Binding-site contacts:
Ligand atom N4 contacts residue LYS379 of chain 8.A at 3.0 Å (salt-bridge).
Ligand atom O3' contacts residue ARG184 of chain 13.A at 3.1 Å (salt-bridge).
Ligand atom N7 contacts residue ARG170 of chain 10.A at 3.8 Å.
Ligand atom N2 contacts residue ILE172 of chain 10.A at 3.6 Å.
Ligand atom C5' contacts residue ARG251 of chain 13.A at 3.8 Å.
Ligand atom N2 contacts residue PRO171 of chain 10.A at 2.9 Å (h-bond).
Ligand atom C5 contacts residue ARG170 of chain 10.A at 3.1 Å.
Ligand atom C4 contacts residue ILE172 of chain 10.A at 3.5 Å (hydrophobic).
Ligand atom N4 contacts residue ASN380 of chain 8.A at 3.1 Å (h-bond).
Ligand atom C6 contacts residue LYS186 of chain 13.A at 3.7 Å.
Ligand atom C2 contacts residue DC1 of chain 8.C at 3.5 Å.
Ligand atom C6 contacts residue DC1 of chain 8.C at 3.5 Å.
Ligand atom N4 contacts residue LYS186 of chain 13.A at 3.9 Å.
Ligand atom O4' contacts residue ASP535 of chain 13.A at 3.7 Å.
Ligand atom O6 contacts residue ARG170 of chain 10.A at 0.9 Å (salt-bridge).
Ligand atom N2 contacts residue DC1 of chain 8.C at 2.8 Å (h-bond).
Ligand atom O2 contacts residue LYS185 of chain 13.A at 3.7 Å.
Ligand atom N4 contacts residue ILE172 of chain 10.A at 3.7 Å.
Ligand atom C2 contacts residue ILE172 of chain 10.A at 3.8 Å (hydrophobic).
Ligand atom O5' contacts residue ARG184 of chain 13.A at 2.3 Å (salt-bridge).
Ligand atom C2 contacts residue ARG170 of chain 10.A at 3.9 Å.
Ligand atom OP1 contacts residue ARG251 of chain 13.A at 3.4 Å (salt-bridge).
Ligand atom N1 contacts residue PRO171 of chain 10.A at 3.8 Å.
Ligand atom P contacts residue ARG184 of chain 13.A at 2.8 Å.
Ligand atom C2 contacts residue PRO171 of chain 10.A at 3.6 Å (hydrophobic).
Ligand atom N1 contacts residue ARG170 of chain 10.A at 2.5 Å (salt-bridge).
Ligand atom C4' contacts residue ARG251 of chain 13.A at 3.8 Å.
Ligand atom C5' contacts residue ARG184 of chain 13.A at 3.4 Å.
Ligand atom C4 contacts residue LYS186 of chain 13.A at 3.6 Å.
Ligand atom C5 contacts residue LYS186 of chain 13.A at 3.6 Å.
Ligand atom O6 contacts residue DC1 of chain 8.C at 2.9 Å (h-bond).
Ligand atom N4 contacts residue LEU169 of chain 10.A at 3.9 Å.
Ligand atom OP1 contacts residue ARG184 of chain 13.A at 2.5 Å (salt-bridge).
Ligand atom O2 contacts residue ARG184 of chain 13.A at 3.7 Å.
Ligand atom C6 contacts residue ARG170 of chain 10.A at 1.9 Å.
Ligand atom N3 contacts residue LYS186 of chain 13.A at 3.5 Å.
Ligand atom N3 contacts residue ILE172 of chain 10.A at 3.5 Å.
Ligand atom N1 contacts residue DC1 of chain 8.C at 2.9 Å (h-bond).
Ligand atom C4 contacts residue LYS379 of chain 8.A at 3.9 Å.
Ligand atom C4' contacts residue ARG184 of chain 13.A at 3.4 Å.

Sequence of chain 13.A:
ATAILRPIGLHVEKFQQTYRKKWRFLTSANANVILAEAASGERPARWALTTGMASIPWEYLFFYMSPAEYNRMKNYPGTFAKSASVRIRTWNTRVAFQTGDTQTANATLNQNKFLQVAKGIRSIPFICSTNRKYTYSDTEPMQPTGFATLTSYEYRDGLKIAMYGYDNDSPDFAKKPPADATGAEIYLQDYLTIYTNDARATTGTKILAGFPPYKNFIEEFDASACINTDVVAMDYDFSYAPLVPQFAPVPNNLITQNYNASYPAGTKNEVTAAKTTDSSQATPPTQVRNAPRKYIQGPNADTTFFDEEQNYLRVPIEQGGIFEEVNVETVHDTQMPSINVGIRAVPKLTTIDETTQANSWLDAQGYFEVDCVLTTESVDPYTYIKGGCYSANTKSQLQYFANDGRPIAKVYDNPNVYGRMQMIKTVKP

Sequence of chain 8.A:
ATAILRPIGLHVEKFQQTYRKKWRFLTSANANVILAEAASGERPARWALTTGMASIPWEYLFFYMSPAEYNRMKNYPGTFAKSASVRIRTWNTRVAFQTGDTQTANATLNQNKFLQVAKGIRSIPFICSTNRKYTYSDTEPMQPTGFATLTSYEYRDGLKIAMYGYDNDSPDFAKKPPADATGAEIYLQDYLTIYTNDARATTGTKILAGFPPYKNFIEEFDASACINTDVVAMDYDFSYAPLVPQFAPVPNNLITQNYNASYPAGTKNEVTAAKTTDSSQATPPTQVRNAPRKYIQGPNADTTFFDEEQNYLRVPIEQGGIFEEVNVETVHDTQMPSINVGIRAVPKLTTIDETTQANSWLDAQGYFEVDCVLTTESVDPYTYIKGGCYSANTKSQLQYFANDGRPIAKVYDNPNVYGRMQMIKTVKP

This protein binds this small molecule.
Small molecule (SMILES): Nc1ccn([C@H]2C[C@H](O[P](=O)(O)OC[C@H]3O[C@@H](n4cnc5c(=O)nc(N)[nH]c54)C[C@@H]3O)[C@@H](COP(=O)=O)O2)c(=O)n1

Sequence of chain 10.A:
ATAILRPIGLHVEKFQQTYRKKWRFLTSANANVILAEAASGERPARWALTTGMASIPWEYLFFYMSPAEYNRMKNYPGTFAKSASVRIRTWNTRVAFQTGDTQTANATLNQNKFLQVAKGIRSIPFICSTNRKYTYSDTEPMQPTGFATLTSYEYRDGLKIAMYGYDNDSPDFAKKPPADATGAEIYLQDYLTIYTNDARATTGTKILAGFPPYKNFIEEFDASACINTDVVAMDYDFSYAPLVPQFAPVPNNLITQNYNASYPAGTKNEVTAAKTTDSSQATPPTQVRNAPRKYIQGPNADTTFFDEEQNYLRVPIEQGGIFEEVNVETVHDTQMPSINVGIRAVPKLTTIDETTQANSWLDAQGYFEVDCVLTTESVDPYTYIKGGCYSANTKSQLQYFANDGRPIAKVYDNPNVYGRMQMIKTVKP